Sequence of chain 1.A:
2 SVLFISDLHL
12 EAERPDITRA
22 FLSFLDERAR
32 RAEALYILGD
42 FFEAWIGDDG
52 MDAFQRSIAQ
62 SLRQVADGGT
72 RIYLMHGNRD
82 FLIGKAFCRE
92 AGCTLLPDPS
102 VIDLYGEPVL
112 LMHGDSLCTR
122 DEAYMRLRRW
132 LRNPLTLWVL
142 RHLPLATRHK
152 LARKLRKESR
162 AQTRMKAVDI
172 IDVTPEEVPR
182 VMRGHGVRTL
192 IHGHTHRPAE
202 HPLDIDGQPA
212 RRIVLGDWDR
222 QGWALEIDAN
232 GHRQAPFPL

This protein binds this small molecule.
Small molecule (SMILES): CCCCCCCCCCC[C@@H](O)CC(=O)N[C@H]1[C@@H](OP(=O)(O)O)O[C@H](CO)[C@@H](O)[C@@H]1OC(=O)C[C@H](O)CCCCCCCCCCC

Binding-site contacts:
Ligand atom C28 contacts residue LYS167 of chain 1.A at 3.4 Å.
Ligand atom O44 contacts residue SER160 of chain 1.A at 3.7 Å.
Ligand atom C20 contacts residue ARG80 of chain 1.A at 3.5 Å.
Ligand atom O1 contacts residue SER160 of chain 1.A at 3.4 Å (h-bond).
Ligand atom O6 contacts residue HIS195 of chain 1.A at 2.8 Å (h-bond).
Ligand atom O7 contacts residue TYR125 of chain 1.A at 3.2 Å.
Ligand atom O7 contacts residue ASN79 of chain 1.A at 3.0 Å (h-bond).
Ligand atom C3 contacts residue THR164 of chain 1.A at 3.6 Å.
Ligand atom O4 contacts residue LYS167 of chain 1.A at 2.9 Å (salt-bridge).
Ligand atom C3 contacts residue SER160 of chain 1.A at 3.3 Å.
Ligand atom O46 contacts residue MN1 of chain 1.D at 3.4 Å.
Ligand atom O42 contacts residue THR164 of chain 1.A at 3.2 Å (h-bond).
Ligand atom O4 contacts residue THR164 of chain 1.A at 2.9 Å (h-bond).
Ligand atom C27 contacts residue LEU141 of chain 1.A at 3.7 Å (hydrophobic).
Ligand atom O46 contacts residue HIS195 of chain 1.A at 3.5 Å.
Ligand atom O46 contacts residue ASN79 of chain 1.A at 3.4 Å (h-bond).
Ligand atom O44 contacts residue ARG80 of chain 1.A at 3.4 Å (salt-bridge).
Ligand atom O42 contacts residue LYS167 of chain 1.A at 3.3 Å (salt-bridge).
Ligand atom N2 contacts residue SER160 of chain 1.A at 2.8 Å (h-bond).
Ligand atom O48 contacts residue ASN79 of chain 1.A at 2.6 Å (h-bond).
Ligand atom O48 contacts residue ARG80 of chain 1.A at 2.8 Å (salt-bridge).
Ligand atom O42 contacts residue SER160 of chain 1.A at 3.4 Å (h-bond).
Ligand atom O44 contacts residue ARG157 of chain 1.A at 2.9 Å (salt-bridge).
Ligand atom O4 contacts residue ASP122 of chain 1.A at 3.6 Å.
Ligand atom P45 contacts residue ASN79 of chain 1.A at 3.5 Å.
Ligand atom O43 contacts residue LYS167 of chain 1.A at 2.8 Å (salt-bridge).
Ligand atom O3 contacts residue TYR125 of chain 1.A at 3.4 Å.
Ligand atom C1 contacts residue ASN79 of chain 1.A at 3.4 Å.
Ligand atom C25 contacts residue ARG149 of chain 1.A at 3.2 Å.
Ligand atom C7 contacts residue ASN79 of chain 1.A at 3.6 Å.
Ligand atom C6 contacts residue HIS195 of chain 1.A at 3.6 Å.
Ligand atom O43 contacts residue ALA124 of chain 1.A at 3.5 Å.
Ligand atom C4 contacts residue THR164 of chain 1.A at 3.6 Å.
Ligand atom O47 contacts residue ARG80 of chain 1.A at 3.1 Å (salt-bridge).
Ligand atom C27 contacts residue LEU83 of chain 1.A at 3.6 Å (hydrophobic).
Ligand atom O5 contacts residue HIS195 of chain 1.A at 3.1 Å.
Ligand atom C2 contacts residue SER160 of chain 1.A at 3.5 Å.
Ligand atom C27 contacts residue ARG149 of chain 1.A at 3.5 Å.
Ligand atom P45 contacts residue ARG80 of chain 1.A at 3.7 Å.
Ligand atom C26 contacts residue ARG149 of chain 1.A at 3.7 Å.